Sequence of chain 1.A:
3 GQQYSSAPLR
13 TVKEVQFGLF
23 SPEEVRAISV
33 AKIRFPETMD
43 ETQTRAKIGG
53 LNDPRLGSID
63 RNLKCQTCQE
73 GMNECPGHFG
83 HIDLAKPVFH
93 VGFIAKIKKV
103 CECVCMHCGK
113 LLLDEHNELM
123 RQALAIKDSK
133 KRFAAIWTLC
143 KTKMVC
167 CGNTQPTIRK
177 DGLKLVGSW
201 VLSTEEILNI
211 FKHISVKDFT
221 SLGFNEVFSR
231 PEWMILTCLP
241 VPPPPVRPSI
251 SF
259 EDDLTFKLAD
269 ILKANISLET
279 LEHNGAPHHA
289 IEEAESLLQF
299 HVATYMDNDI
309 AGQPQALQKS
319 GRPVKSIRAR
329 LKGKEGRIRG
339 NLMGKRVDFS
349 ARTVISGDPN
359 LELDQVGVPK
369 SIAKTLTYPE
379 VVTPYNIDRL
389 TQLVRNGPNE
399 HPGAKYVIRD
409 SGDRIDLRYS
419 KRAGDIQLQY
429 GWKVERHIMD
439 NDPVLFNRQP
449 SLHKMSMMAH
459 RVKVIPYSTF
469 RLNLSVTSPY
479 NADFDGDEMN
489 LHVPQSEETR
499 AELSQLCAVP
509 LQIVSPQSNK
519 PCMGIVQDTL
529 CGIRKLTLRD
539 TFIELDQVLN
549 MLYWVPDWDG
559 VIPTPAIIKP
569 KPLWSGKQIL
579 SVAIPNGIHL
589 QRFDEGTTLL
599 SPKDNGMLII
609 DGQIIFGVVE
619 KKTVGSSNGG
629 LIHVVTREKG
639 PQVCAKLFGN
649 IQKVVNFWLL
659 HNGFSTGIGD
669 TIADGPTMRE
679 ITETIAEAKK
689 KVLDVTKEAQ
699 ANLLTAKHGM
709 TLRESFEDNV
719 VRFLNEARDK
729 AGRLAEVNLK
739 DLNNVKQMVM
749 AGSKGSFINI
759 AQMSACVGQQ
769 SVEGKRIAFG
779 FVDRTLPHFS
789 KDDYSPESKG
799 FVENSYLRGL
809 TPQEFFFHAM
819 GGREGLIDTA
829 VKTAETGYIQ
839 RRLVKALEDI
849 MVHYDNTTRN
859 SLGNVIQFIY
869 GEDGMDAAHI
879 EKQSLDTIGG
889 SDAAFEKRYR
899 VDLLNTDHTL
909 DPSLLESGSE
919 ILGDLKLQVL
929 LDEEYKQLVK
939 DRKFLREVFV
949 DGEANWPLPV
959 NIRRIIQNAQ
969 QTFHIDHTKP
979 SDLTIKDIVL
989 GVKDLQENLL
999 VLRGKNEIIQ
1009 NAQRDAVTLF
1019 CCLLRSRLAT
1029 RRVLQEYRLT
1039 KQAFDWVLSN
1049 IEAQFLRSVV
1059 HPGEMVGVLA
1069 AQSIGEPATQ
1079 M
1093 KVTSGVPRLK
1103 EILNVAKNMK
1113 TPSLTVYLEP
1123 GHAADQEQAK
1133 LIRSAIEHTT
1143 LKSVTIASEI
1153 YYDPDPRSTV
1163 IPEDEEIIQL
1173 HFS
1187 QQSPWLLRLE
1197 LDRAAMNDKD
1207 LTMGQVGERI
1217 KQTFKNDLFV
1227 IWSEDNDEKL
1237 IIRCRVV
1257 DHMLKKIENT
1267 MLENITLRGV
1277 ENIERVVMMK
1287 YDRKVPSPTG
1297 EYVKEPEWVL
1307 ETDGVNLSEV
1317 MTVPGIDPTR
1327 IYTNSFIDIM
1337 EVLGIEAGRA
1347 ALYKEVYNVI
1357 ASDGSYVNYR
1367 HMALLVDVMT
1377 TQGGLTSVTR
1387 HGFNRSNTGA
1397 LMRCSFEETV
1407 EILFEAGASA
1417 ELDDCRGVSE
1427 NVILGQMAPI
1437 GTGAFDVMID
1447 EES

The protein below binds the small molecule below.
Small molecule (SMILES): O=c1ccn([C@@H]2O[C@H](COP(=O)(O)NP(=O)(O)OP(=O)(O)O)[C@@H](O)[C@H]2O)c(=O)[nH]1

Binding-site contacts:
Ligand atom PA contacts residue MG1 of chain 1.P at 3.7 Å.
Ligand atom O2G contacts residue ASP483 of chain 1.A at 2.9 Å (salt-bridge).
Ligand atom O2G contacts residue ARG1020 of chain 1.B at 3.8 Å.
Ligand atom O1G contacts residue ARG766 of chain 1.B at 2.8 Å (salt-bridge).
Ligand atom O2B contacts residue ARG1020 of chain 1.B at 3.6 Å (salt-bridge).
Ligand atom O1G contacts residue ARG1020 of chain 1.B at 2.7 Å (salt-bridge).
Ligand atom C4 contacts residue G9 of chain 1.M at 3.6 Å.
Ligand atom PG contacts residue ARG1020 of chain 1.B at 3.3 Å.
Ligand atom N3A contacts residue ASP481 of chain 1.A at 3.2 Å (salt-bridge).
Ligand atom O3G contacts residue ARG766 of chain 1.B at 2.8 Å (salt-bridge).
Ligand atom O1A contacts residue ASP483 of chain 1.A at 3.4 Å (salt-bridge).
Ligand atom PB contacts residue ARG1020 of chain 1.B at 4.2 Å.
Ligand atom N3 contacts residue G9 of chain 1.M at 3.7 Å.
Ligand atom C4' contacts residue G9 of chain 1.M at 3.9 Å.
Ligand atom C1' contacts residue ARG446 of chain 1.A at 3.9 Å.
Ligand atom O3B contacts residue ARG766 of chain 1.B at 3.6 Å (salt-bridge).
Ligand atom O2G contacts residue LYS987 of chain 1.B at 3.7 Å.
Ligand atom C1' contacts residue G9 of chain 1.M at 3.8 Å.
Ligand atom O1A contacts residue MG1 of chain 1.P at 2.3 Å.
Ligand atom O4' contacts residue G9 of chain 1.M at 3.0 Å (h-bond).
Ligand atom O3B contacts residue ARG1020 of chain 1.B at 3.4 Å (salt-bridge).
Ligand atom O1A contacts residue G9 of chain 1.M at 2.7 Å (h-bond).
Ligand atom O2B contacts residue ASP481 of chain 1.A at 4.0 Å.
Ligand atom O2G contacts residue ASP481 of chain 1.A at 4.1 Å.
Ligand atom O2' contacts residue ARG446 of chain 1.A at 4.0 Å.
Ligand atom PA contacts residue G9 of chain 1.M at 4.1 Å.
Ligand atom N3A contacts residue ASP483 of chain 1.A at 4.0 Å.
Ligand atom O2 contacts residue PRO448 of chain 1.A at 3.5 Å.
Ligand atom O2G contacts residue ASP837 of chain 1.B at 4.1 Å.
Ligand atom C5 contacts residue G9 of chain 1.M at 4.0 Å.
Ligand atom O2B contacts residue MG1 of chain 1.Q at 3.6 Å.
Ligand atom PA contacts residue ASP483 of chain 1.A at 3.9 Å.
Ligand atom O2' contacts residue ASN479 of chain 1.A at 2.9 Å (h-bond).
Ligand atom O3' contacts residue ASN479 of chain 1.A at 3.7 Å.
Ligand atom O2A contacts residue ASP483 of chain 1.A at 3.7 Å.
Ligand atom O1A contacts residue ASP481 of chain 1.A at 3.8 Å.
Ligand atom PG contacts residue ARG766 of chain 1.B at 3.2 Å.
Ligand atom O4 contacts residue G9 of chain 1.M at 3.0 Å (h-bond).
Ligand atom O3G contacts residue LYS987 of chain 1.B at 3.2 Å.
Ligand atom O2A contacts residue LYS987 of chain 1.B at 3.4 Å.

Sequence of chain 1.B:
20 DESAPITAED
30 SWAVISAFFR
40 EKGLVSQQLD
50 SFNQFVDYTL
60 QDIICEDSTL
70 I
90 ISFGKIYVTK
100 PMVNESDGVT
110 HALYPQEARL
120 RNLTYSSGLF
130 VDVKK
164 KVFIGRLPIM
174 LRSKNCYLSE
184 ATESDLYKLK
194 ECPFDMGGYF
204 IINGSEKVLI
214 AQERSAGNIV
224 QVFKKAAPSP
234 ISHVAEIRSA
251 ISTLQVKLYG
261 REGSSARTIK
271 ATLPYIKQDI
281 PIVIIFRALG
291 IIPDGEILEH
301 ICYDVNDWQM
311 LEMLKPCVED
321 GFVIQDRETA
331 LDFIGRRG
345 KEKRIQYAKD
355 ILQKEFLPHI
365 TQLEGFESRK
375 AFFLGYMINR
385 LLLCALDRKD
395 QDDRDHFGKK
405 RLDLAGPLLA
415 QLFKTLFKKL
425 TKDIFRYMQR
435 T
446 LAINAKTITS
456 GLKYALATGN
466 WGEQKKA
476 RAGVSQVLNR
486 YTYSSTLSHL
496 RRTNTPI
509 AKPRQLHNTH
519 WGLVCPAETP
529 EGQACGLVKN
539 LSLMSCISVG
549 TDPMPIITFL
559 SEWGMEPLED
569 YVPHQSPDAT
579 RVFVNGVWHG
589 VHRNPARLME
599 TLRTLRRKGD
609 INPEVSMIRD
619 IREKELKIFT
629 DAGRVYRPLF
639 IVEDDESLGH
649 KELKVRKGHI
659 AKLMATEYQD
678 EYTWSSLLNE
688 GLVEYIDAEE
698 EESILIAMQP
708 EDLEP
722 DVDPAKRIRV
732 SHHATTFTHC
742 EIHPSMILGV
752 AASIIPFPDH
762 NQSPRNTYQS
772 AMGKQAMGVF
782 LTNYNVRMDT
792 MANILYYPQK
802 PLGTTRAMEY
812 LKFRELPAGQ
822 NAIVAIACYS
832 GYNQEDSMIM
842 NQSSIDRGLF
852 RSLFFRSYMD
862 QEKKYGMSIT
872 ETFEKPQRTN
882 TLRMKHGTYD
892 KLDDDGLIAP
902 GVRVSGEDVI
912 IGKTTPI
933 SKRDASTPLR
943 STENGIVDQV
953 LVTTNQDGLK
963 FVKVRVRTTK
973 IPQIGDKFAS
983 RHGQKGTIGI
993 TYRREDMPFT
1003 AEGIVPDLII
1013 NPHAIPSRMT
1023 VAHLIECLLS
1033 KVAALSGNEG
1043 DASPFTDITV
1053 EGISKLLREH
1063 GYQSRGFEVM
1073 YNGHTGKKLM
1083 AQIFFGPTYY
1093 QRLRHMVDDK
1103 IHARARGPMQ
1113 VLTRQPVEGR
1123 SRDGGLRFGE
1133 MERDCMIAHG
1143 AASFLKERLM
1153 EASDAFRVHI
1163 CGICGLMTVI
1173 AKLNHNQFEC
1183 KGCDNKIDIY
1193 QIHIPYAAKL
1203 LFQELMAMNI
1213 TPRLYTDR